Sequence of chain 1.E:
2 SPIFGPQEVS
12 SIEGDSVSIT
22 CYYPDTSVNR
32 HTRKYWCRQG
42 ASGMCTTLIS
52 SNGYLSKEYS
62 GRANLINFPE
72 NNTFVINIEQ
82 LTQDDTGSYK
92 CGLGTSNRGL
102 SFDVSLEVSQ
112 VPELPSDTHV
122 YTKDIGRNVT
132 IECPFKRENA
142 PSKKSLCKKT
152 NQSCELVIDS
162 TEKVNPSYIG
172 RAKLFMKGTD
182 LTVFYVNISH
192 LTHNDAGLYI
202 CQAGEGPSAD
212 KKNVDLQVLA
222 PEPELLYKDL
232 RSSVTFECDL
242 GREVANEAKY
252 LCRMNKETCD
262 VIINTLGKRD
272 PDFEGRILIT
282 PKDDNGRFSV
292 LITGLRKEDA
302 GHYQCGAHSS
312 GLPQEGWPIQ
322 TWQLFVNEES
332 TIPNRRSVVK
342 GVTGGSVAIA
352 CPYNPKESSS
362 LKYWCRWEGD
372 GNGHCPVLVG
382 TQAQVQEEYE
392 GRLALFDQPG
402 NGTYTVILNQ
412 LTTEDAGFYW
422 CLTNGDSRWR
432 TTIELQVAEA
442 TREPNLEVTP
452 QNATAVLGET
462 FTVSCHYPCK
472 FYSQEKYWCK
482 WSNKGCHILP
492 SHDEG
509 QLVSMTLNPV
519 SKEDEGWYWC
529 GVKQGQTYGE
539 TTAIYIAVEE

Binding-site contacts:
Ligand atom O7 contacts residue ASN188 of chain 1.E at 3.6 Å.
Ligand atom C7 contacts residue LYS178 of chain 1.E at 3.3 Å.
Ligand atom O6 contacts residue ASN129 of chain 1.E at 4.5 Å.
Ligand atom N2 contacts residue PHE176 of chain 1.E at 3.3 Å.
Ligand atom C7 contacts residue PHE176 of chain 1.E at 2.9 Å (hydrophobic).
Ligand atom C8 contacts residue LYS178 of chain 1.E at 3.2 Å.
Ligand atom O7 contacts residue LYS178 of chain 1.E at 2.7 Å (salt-bridge).
Ligand atom C4 contacts residue ASN188 of chain 1.E at 4.2 Å.
Ligand atom C2 contacts residue ASN188 of chain 1.E at 2.4 Å.
Ligand atom C5 contacts residue ASN188 of chain 1.E at 3.7 Å.
Ligand atom C8 contacts residue PHE176 of chain 1.E at 1.5 Å (hydrophobic).
Ligand atom C7 contacts residue ASN188 of chain 1.E at 3.4 Å.
Ligand atom C3 contacts residue ASN188 of chain 1.E at 3.8 Å.
Ligand atom C1 contacts residue ASN188 of chain 1.E at 1.4 Å.
Ligand atom O5 contacts residue ASN188 of chain 1.E at 2.4 Å (h-bond).
Ligand atom O7 contacts residue PHE176 of chain 1.E at 3.7 Å.
Ligand atom N2 contacts residue ASN188 of chain 1.E at 2.9 Å (h-bond).

A protein and the small-molecule ligand that binds it are described below.
Small molecule (SMILES): CC(=O)N[C@H]1[C@H](O[C@H]2[C@H](O)[C@@H](NC(C)=O)CO[C@@H]2CO)O[C@H](CO)[C@@H](O)[C@@H]1O